Sequence of chain 1.E:
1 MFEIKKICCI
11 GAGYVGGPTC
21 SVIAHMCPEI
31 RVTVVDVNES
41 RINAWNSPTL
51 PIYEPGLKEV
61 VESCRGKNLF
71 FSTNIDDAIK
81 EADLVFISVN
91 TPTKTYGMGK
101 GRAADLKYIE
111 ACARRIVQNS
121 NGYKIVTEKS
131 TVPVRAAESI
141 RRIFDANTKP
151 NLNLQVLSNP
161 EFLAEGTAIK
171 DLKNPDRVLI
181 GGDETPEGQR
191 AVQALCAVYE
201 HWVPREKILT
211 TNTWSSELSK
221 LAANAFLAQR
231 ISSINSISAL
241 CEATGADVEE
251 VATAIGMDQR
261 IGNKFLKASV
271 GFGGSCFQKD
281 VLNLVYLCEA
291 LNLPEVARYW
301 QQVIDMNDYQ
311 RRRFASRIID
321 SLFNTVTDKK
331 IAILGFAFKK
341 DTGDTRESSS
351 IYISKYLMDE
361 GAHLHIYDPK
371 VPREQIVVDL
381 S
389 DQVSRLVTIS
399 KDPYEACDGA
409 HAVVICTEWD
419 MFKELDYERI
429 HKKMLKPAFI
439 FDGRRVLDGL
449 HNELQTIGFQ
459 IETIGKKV

The protein below binds the small molecule below.
Small molecule (SMILES): O=c1ccn([C@@H]2O[C@H](CO[P](=O)(O)O[P](=O)(O)O[C@H]3OC[C@@H](O)[C@H](O)[C@H]3O)[C@@H](O)[C@H]2O)c(=O)[nH]1

Sequence of chain 1.F:
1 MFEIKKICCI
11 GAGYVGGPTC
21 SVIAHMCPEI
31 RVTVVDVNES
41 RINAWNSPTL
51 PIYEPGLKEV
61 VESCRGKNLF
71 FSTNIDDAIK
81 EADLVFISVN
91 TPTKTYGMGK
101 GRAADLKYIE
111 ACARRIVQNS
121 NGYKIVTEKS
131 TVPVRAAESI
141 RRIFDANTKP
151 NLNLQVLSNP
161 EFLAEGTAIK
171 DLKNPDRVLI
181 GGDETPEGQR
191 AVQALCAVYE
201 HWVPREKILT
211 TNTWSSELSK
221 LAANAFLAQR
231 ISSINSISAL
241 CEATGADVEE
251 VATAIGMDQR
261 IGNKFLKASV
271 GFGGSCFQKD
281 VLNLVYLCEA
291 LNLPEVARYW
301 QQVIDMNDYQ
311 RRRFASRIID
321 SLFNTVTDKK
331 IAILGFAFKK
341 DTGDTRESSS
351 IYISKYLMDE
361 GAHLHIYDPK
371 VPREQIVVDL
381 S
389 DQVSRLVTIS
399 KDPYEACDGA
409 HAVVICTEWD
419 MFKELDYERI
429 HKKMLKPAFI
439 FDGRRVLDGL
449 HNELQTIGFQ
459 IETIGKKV

Binding-site contacts:
Ligand atom O2 contacts residue ARG442 of chain 1.F at 3.6 Å (salt-bridge).
Ligand atom O2' contacts residue ARG260 of chain 1.E at 2.8 Å (salt-bridge).
Ligand atom N1 contacts residue ILE231 of chain 1.F at 3.6 Å.
Ligand atom O2A contacts residue PHE265 of chain 1.F at 3.6 Å.
Ligand atom C3' contacts residue LEU163 of chain 1.F at 3.3 Å (hydrophobic).
Ligand atom O4' contacts residue LEU163 of chain 1.F at 2.8 Å (h-bond).
Ligand atom O1A contacts residue LYS339 of chain 1.F at 3.1 Å (salt-bridge).
Ligand atom O4D contacts residue PHE272 of chain 1.F at 3.4 Å.
Ligand atom O3A contacts residue LYS339 of chain 1.F at 3.4 Å.
Ligand atom O3B contacts residue ALA164 of chain 1.F at 3.5 Å.
Ligand atom C5' contacts residue THR131 of chain 1.F at 3.1 Å.
Ligand atom O4' contacts residue LYS220 of chain 1.F at 3.0 Å (salt-bridge).
Ligand atom O4' contacts residue PHE162 of chain 1.F at 3.1 Å.
Ligand atom C5' contacts residue CYS276 of chain 1.F at 3.4 Å (hydrophobic).
Ligand atom O2A contacts residue PHE277 of chain 1.F at 3.4 Å.
Ligand atom C3D contacts residue PHE338 of chain 1.F at 3.4 Å (hydrophobic).
Ligand atom C5D contacts residue PHE338 of chain 1.F at 3.6 Å (hydrophobic).
Ligand atom O2D contacts residue PHE338 of chain 1.F at 3.6 Å.
Ligand atom N3 contacts residue LYS267 of chain 1.F at 3.1 Å (salt-bridge).
Ligand atom O2 contacts residue ILE231 of chain 1.F at 3.6 Å.
Ligand atom O3A contacts residue PHE338 of chain 1.F at 3.6 Å.
Ligand atom O3D contacts residue GLY273 of chain 1.F at 2.9 Å (h-bond).
Ligand atom C6 contacts residue ILE231 of chain 1.F at 3.6 Å (hydrophobic).
Ligand atom O3' contacts residue ARG260 of chain 1.E at 2.9 Å (salt-bridge).
Ligand atom O2 contacts residue SER269 of chain 1.F at 2.8 Å (h-bond).
Ligand atom O2B contacts residue PHE338 of chain 1.F at 3.4 Å.
Ligand atom O1B contacts residue PHE338 of chain 1.F at 3.5 Å.
Ligand atom O4 contacts residue PHE265 of chain 1.F at 3.6 Å.
Ligand atom C4' contacts residue LEU163 of chain 1.F at 3.5 Å (hydrophobic).
Ligand atom C4' contacts residue LYS220 of chain 1.F at 3.3 Å.
Ligand atom O2D contacts residue ARG442 of chain 1.F at 2.8 Å (salt-bridge).
Ligand atom O3' contacts residue PHE162 of chain 1.F at 2.7 Å (h-bond).
Ligand atom C4D contacts residue GLY273 of chain 1.F at 3.4 Å.
Ligand atom O2B contacts residue GLU165 of chain 1.F at 3.3 Å (salt-bridge).
Ligand atom O4' contacts residue THR131 of chain 1.F at 3.3 Å (h-bond).
Ligand atom O5' contacts residue CYS276 of chain 1.F at 3.0 Å.
Ligand atom O4 contacts residue LYS267 of chain 1.F at 3.2 Å (salt-bridge).
Ligand atom O4' contacts residue GLU161 of chain 1.F at 3.0 Å (salt-bridge).
Ligand atom O3D contacts residue PHE338 of chain 1.F at 2.9 Å (h-bond).
Ligand atom C3' contacts residue PHE162 of chain 1.F at 3.2 Å (hydrophobic).